Binding-site contacts:
Ligand atom C4 contacts residue ARG340 of chain 1.A at 4.3 Å.
Ligand atom O2 contacts residue ASP233 of chain 1.A at 2.6 Å (salt-bridge).
Ligand atom CS contacts residue LEU180 of chain 1.A at 4.3 Å (hydrophobic).
Ligand atom O1 contacts residue ASP233 of chain 1.A at 2.4 Å (salt-bridge).
Ligand atom C5 contacts residue ILE176 of chain 1.A at 4.4 Å (hydrophobic).
Ligand atom C1 contacts residue PHE253 of chain 1.A at 3.8 Å (hydrophobic).
Ligand atom O3 contacts residue ILE176 of chain 1.A at 3.8 Å.
Ligand atom C2 contacts residue PHE253 of chain 1.A at 3.6 Å (hydrophobic).
Ligand atom C3 contacts residue PHE253 of chain 1.A at 3.9 Å (hydrophobic).
Ligand atom O3 contacts residue LEU180 of chain 1.A at 3.8 Å.
Ligand atom C3 contacts residue ARG340 of chain 1.A at 4.0 Å.
Ligand atom O1 contacts residue ARG341 of chain 1.A at 4.5 Å.
Ligand atom S contacts residue ILE176 of chain 1.A at 4.0 Å.
Ligand atom O1 contacts residue HIS235 of chain 1.A at 3.8 Å.
Ligand atom CS contacts residue ILE176 of chain 1.A at 3.9 Å (hydrophobic).
Ligand atom O2 contacts residue ARG341 of chain 1.A at 3.5 Å (salt-bridge).
Ligand atom C3 contacts residue LEU180 of chain 1.A at 4.5 Å (hydrophobic).
Ligand atom C5 contacts residue ALA346 of chain 1.A at 3.8 Å (hydrophobic).
Ligand atom CS contacts residue TRP74 of chain 1.A at 3.6 Å (hydrophobic).
Ligand atom C2 contacts residue ARG340 of chain 1.A at 4.3 Å.
Ligand atom CS contacts residue LEU345 of chain 1.A at 4.4 Å (hydrophobic).
Ligand atom C3 contacts residue ILE176 of chain 1.A at 3.8 Å (hydrophobic).
Ligand atom C5 contacts residue LEU180 of chain 1.A at 3.9 Å (hydrophobic).
Ligand atom O1 contacts residue PHE253 of chain 1.A at 4.3 Å.
Ligand atom C4 contacts residue ALA346 of chain 1.A at 3.8 Å (hydrophobic).
Ligand atom O3 contacts residue ARG340 of chain 1.A at 2.8 Å (salt-bridge).
Ligand atom O2 contacts residue ARG340 of chain 1.A at 3.1 Å (salt-bridge).
Ligand atom C2 contacts residue ASP233 of chain 1.A at 3.3 Å.
Ligand atom C1 contacts residue ASP233 of chain 1.A at 3.3 Å.

Sequence of chain 1.A:
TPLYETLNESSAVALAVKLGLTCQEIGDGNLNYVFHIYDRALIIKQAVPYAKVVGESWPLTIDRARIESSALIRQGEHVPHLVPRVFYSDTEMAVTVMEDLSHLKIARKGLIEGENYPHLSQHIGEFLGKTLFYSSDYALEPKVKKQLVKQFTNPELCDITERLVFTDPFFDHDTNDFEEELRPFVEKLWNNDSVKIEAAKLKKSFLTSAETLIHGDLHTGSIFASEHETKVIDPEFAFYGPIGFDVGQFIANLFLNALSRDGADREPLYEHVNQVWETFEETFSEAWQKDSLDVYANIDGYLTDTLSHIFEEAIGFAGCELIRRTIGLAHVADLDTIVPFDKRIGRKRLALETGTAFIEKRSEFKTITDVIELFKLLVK

A protein and the small-molecule ligand that binds it are described below.
Small molecule (SMILES): CSC[C@H]1O[C@H](O)[C@H](O)[C@@H]1O